Sequence of chain 1.P:
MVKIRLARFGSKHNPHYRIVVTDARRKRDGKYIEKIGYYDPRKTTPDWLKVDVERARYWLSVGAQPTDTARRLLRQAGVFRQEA

This protein binds this small molecule.
Small molecule (SMILES): NC[C@@H]1O[C@H](O[C@H]2[C@@H](O)[C@H](O[C@@H]3[C@@H](O)[C@H](N)C[C@H](N)[C@H]3O[C@H]3O[C@H](CN)[C@@H](O)[C@H](O)[C@H]3N)O[C@@H]2CO)[C@H](N)[C@@H](O)[C@@H]1O

Binding-site contacts:
Ligand atom O21 contacts residue ASP29 of chain 1.P at 2.4 Å (salt-bridge).
Ligand atom C20 contacts residue ASP29 of chain 1.P at 4.1 Å.
Ligand atom C4 contacts residue MG1 of chain 1.BH at 4.5 Å.
Ligand atom O4 contacts residue MG1 of chain 1.BH at 4.5 Å.
Ligand atom O3 contacts residue MG1 of chain 1.BH at 2.7 Å.
Ligand atom N2 contacts residue MG1 of chain 1.BH at 3.7 Å.
Ligand atom C21 contacts residue ASP29 of chain 1.P at 3.7 Å.
Ligand atom O21 contacts residue ARG8 of chain 1.P at 4.0 Å.
Ligand atom C3 contacts residue MG1 of chain 1.BH at 3.2 Å.
Ligand atom C23 contacts residue ASP29 of chain 1.P at 3.5 Å.
Ligand atom C22 contacts residue ASP29 of chain 1.P at 4.2 Å.
Ligand atom C2 contacts residue MG1 of chain 1.BH at 4.0 Å.